Binding-site contacts:
Ligand atom O6 contacts residue HIS236 of chain 1.A at 4.0 Å.
Ligand atom C3 contacts residue ASN239 of chain 1.A at 3.8 Å.
Ligand atom C8 contacts residue VAL246 of chain 1.A at 3.9 Å (hydrophobic).
Ligand atom O5 contacts residue ASN239 of chain 1.A at 2.4 Å (h-bond).
Ligand atom O7 contacts residue TYR248 of chain 1.A at 3.6 Å (h-bond).
Ligand atom C7 contacts residue TYR248 of chain 1.A at 4.0 Å (hydrophobic).
Ligand atom C5 contacts residue ASN239 of chain 1.A at 3.7 Å.
Ligand atom N2 contacts residue ASN239 of chain 1.A at 2.8 Å (h-bond).
Ligand atom C8 contacts residue TYR248 of chain 1.A at 3.7 Å (hydrophobic).
Ligand atom C1 contacts residue ASN239 of chain 1.A at 1.4 Å.
Ligand atom C2 contacts residue ASN239 of chain 1.A at 2.4 Å.
Ligand atom O7 contacts residue ASN239 of chain 1.A at 3.8 Å.
Ligand atom C4 contacts residue ASN239 of chain 1.A at 4.2 Å.
Ligand atom C7 contacts residue ASN239 of chain 1.A at 3.5 Å.

Sequence of chain 1.A:
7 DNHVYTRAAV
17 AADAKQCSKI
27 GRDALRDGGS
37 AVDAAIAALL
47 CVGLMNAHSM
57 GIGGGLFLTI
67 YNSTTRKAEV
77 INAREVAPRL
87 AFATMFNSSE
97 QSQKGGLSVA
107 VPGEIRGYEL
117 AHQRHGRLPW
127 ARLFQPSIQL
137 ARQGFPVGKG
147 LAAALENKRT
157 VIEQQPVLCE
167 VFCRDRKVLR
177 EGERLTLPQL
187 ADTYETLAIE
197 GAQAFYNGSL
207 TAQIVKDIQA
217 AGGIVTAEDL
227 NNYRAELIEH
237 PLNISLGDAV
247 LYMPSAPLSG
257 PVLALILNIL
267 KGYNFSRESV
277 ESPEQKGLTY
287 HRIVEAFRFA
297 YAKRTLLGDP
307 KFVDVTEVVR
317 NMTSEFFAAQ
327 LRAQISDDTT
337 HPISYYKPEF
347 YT

A protein and the small-molecule ligand that binds it are described below.
Small molecule (SMILES): CC(=O)N[C@@H]1[C@@H](O)[C@H](O)[C@@H](CO)O[C@H]1O